Binding-site contacts:
Ligand atom NH2 contacts residue ARG115 of chain 1.D at 3.4 Å.
Ligand atom SG contacts residue CYS121 of chain 1.D at 2.0 Å (h-bond).
Ligand atom CB contacts residue THR119 of chain 1.D at 3.6 Å.
Ligand atom NZ contacts residue ASN11 of chain 1.D at 3.7 Å.
Ligand atom CE contacts residue TRP14 of chain 1.D at 3.1 Å (hydrophobic).
Ligand atom CG contacts residue TRP14 of chain 1.D at 3.9 Å (hydrophobic).
Ligand atom NE contacts residue ARG115 of chain 1.D at 3.9 Å.
Ligand atom NZ contacts residue MET210 of chain 1.D at 3.9 Å.
Ligand atom O contacts residue GLN118 of chain 1.D at 3.4 Å (h-bond).
Ligand atom NH2 contacts residue THR116 of chain 1.D at 3.9 Å.
Ligand atom C contacts residue CYS121 of chain 1.D at 3.1 Å (hydrophobic).
Ligand atom NE contacts residue GLU10 of chain 1.D at 3.6 Å.
Ligand atom OE1 contacts residue GLN118 of chain 1.D at 3.2 Å (h-bond).
Ligand atom CB contacts residue TRP14 of chain 1.D at 3.7 Å (hydrophobic).
Ligand atom CA contacts residue MET210 of chain 1.D at 3.5 Å (hydrophobic).
Ligand atom CA contacts residue CYS121 of chain 1.D at 3.3 Å (hydrophobic).
Ligand atom NZ contacts residue GLU136 of chain 1.D at 3.5 Å (salt-bridge).
Ligand atom CB contacts residue GLN118 of chain 1.D at 3.4 Å.
Ligand atom CE contacts residue ASN11 of chain 1.D at 3.6 Å.
Ligand atom O contacts residue GLU10 of chain 1.D at 3.5 Å (salt-bridge).
Ligand atom N contacts residue THR119 of chain 1.D at 3.1 Å (h-bond).
Ligand atom CB contacts residue ILE120 of chain 1.D at 3.6 Å (hydrophobic).
Ligand atom CB contacts residue CYS121 of chain 1.D at 3.1 Å (hydrophobic).
Ligand atom CD contacts residue GLU10 of chain 1.D at 4.1 Å.
Ligand atom NH1 contacts residue GLU10 of chain 1.D at 3.7 Å.
Ligand atom CD contacts residue GLU10 of chain 1.D at 4.0 Å.
Ligand atom CZ contacts residue GLU10 of chain 1.D at 3.5 Å.
Ligand atom CA contacts residue CYS121 of chain 1.D at 3.7 Å (hydrophobic).
Ligand atom CG contacts residue GLU10 of chain 1.D at 3.4 Å.
Ligand atom NH1 contacts residue ARG115 of chain 1.D at 3.4 Å (salt-bridge).
Ligand atom C contacts residue THR119 of chain 1.D at 3.7 Å.
Ligand atom CZ contacts residue ARG115 of chain 1.D at 3.6 Å.
Ligand atom CD contacts residue GLN118 of chain 1.D at 3.6 Å.
Ligand atom N contacts residue CYS121 of chain 1.D at 3.0 Å (h-bond).
Ligand atom OG1 contacts residue ARG115 of chain 1.D at 2.9 Å (salt-bridge).
Ligand atom O contacts residue CYS121 of chain 1.D at 3.4 Å (h-bond).
Ligand atom CA contacts residue TRP14 of chain 1.D at 3.9 Å (hydrophobic).
Ligand atom CG contacts residue GLN118 of chain 1.D at 4.1 Å.
Ligand atom CA contacts residue THR119 of chain 1.D at 3.3 Å.
Ligand atom NH2 contacts residue GLU10 of chain 1.D at 3.7 Å.

Sequence of chain 1.D:
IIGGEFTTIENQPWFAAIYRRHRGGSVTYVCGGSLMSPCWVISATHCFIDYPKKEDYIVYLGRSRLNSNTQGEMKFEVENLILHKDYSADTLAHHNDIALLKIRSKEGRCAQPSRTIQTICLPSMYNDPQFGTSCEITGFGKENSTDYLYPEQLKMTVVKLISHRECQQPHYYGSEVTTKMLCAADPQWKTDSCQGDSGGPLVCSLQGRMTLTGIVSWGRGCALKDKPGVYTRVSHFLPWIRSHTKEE

This protein binds this small molecule.
Small molecule (SMILES): CC(C)C[C@H](NC(=O)[C@@H](NC(=O)[C@H](CCCCN)NC(=O)[C@H](CCC(N)=O)NC(=O)CNC(=O)[C@@H](N)CS)[C@@H](C)O)C(=O)N[C@@H](CCCN=C(N)N)C(=O)N1CCC[C@H]1C=O